A protein and the small-molecule ligand that binds it are described below.
Small molecule (SMILES): CC(=O)N[C@H]1[C@H](O[C@H]2[C@H](O)[C@@H](NC(C)=O)CO[C@@H]2CO)O[C@H](CO)[C@@H](O)[C@@H]1O

Sequence of chain 1.EA:
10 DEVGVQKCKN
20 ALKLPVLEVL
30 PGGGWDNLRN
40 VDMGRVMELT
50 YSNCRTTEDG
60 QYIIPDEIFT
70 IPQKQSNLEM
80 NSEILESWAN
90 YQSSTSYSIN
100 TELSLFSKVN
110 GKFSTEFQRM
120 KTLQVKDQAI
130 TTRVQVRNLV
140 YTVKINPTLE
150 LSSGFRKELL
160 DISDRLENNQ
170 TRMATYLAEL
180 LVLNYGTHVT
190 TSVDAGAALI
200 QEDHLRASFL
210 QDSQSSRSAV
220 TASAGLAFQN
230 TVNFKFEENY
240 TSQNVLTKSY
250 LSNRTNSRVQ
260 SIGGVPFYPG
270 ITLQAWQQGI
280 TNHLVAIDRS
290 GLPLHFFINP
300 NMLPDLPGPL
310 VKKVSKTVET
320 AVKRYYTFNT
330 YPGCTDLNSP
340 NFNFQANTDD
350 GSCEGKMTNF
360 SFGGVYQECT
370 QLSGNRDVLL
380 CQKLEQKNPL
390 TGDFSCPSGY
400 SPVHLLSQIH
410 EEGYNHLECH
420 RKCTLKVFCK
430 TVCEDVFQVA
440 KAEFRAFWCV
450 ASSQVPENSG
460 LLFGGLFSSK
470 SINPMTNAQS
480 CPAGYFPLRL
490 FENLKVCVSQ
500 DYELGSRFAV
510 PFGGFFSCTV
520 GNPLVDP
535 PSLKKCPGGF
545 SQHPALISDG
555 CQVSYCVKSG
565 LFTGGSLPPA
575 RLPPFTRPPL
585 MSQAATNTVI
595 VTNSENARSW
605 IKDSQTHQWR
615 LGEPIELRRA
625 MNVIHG

Binding-site contacts:
Ligand atom O5 contacts residue ASN252 of chain 1.EA at 2.4 Å (h-bond).
Ligand atom C6 contacts residue PHE208 of chain 1.EA at 4.0 Å (hydrophobic).
Ligand atom C5 contacts residue ASN252 of chain 1.EA at 3.7 Å.
Ligand atom C2 contacts residue ASN252 of chain 1.EA at 2.5 Å.
Ligand atom C8 contacts residue ARG205 of chain 1.EA at 3.7 Å.
Ligand atom C7 contacts residue ARG205 of chain 1.EA at 4.4 Å.
Ligand atom C7 contacts residue ASN252 of chain 1.EA at 4.0 Å.
Ligand atom O6 contacts residue ASP211 of chain 1.EA at 3.9 Å.
Ligand atom C8 contacts residue SER251 of chain 1.EA at 3.4 Å.
Ligand atom N2 contacts residue ARG205 of chain 1.EA at 4.0 Å.
Ligand atom O6 contacts residue SER207 of chain 1.EA at 3.8 Å.
Ligand atom N2 contacts residue SER251 of chain 1.EA at 4.1 Å.
Ligand atom C1 contacts residue ASN252 of chain 1.EA at 1.4 Å.
Ligand atom C4 contacts residue ASN252 of chain 1.EA at 4.3 Å.
Ligand atom C3 contacts residue ASN252 of chain 1.EA at 3.8 Å.
Ligand atom O7 contacts residue SER251 of chain 1.EA at 2.5 Å (h-bond).
Ligand atom C7 contacts residue SER251 of chain 1.EA at 3.1 Å.
Ligand atom C1 contacts residue PHE208 of chain 1.EA at 4.4 Å (hydrophobic).
Ligand atom N2 contacts residue ASN252 of chain 1.EA at 3.0 Å (h-bond).
Ligand atom C5 contacts residue PHE208 of chain 1.EA at 4.4 Å (hydrophobic).
Ligand atom O6 contacts residue PHE208 of chain 1.EA at 4.0 Å.
Ligand atom O5 contacts residue PHE208 of chain 1.EA at 3.5 Å.